Binding-site contacts:
Ligand atom C03 contacts residue GLU44 of chain 1.A at 3.9 Å.
Ligand atom C03 contacts residue LYS45 of chain 1.A at 3.8 Å.
Ligand atom N06 contacts residue MET162 of chain 2.B at 4.1 Å.
Ligand atom C02 contacts residue ASN55 of chain 2.B at 4.1 Å.
Ligand atom C02 contacts residue GLU44 of chain 1.A at 3.8 Å.
Ligand atom N01 contacts residue GLU44 of chain 1.A at 3.1 Å (salt-bridge).
Ligand atom N06 contacts residue ASP171 of chain 2.B at 3.6 Å (salt-bridge).
Ligand atom N07 contacts residue PHE48 of chain 1.A at 3.9 Å.
Ligand atom C05 contacts residue GLU52 of chain 2.B at 3.6 Å.
Ligand atom N01 contacts residue LYS45 of chain 1.A at 4.3 Å.
Ligand atom N01 contacts residue PHE48 of chain 1.A at 3.1 Å.
Ligand atom N06 contacts residue GLU52 of chain 2.B at 2.5 Å (salt-bridge).
Ligand atom N01 contacts residue ASN55 of chain 2.B at 3.8 Å.
Ligand atom C02 contacts residue PHE48 of chain 1.A at 3.9 Å (hydrophobic).
Ligand atom S04 contacts residue LYS45 of chain 1.A at 4.5 Å.
Ligand atom N07 contacts residue GLU52 of chain 2.B at 3.8 Å.
Ligand atom C05 contacts residue MET162 of chain 2.B at 4.4 Å (hydrophobic).

Sequence of chain 1.A:
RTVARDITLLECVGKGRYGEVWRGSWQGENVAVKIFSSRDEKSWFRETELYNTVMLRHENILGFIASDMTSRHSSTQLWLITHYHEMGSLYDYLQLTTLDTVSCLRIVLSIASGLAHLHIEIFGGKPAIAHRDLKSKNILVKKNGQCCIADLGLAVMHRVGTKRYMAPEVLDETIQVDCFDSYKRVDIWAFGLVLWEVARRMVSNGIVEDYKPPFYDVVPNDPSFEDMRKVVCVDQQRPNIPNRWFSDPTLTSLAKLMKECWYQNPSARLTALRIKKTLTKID

Sequence of chain 2.B:
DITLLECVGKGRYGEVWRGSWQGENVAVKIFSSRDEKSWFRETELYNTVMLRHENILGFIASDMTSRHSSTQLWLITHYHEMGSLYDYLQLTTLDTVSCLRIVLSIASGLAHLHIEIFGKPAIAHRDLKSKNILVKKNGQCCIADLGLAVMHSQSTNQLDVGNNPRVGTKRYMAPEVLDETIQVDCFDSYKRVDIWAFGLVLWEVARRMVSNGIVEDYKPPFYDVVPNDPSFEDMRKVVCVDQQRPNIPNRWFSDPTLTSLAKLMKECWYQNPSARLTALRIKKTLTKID

The protein below binds the small molecule below.
Small molecule (SMILES): N[C@H]1CS[C@@H](N)N1